Sequence of chain 1.A:
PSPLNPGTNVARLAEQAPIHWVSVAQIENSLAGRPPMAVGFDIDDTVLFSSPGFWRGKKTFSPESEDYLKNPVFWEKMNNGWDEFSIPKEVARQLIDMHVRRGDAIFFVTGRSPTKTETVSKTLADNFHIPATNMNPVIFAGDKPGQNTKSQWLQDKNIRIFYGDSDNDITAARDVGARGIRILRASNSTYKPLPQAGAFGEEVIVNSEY

This small molecule binds to this protein.
Small molecule (SMILES): Nc1ncnc2c1ncn2[C@@H]1O[C@H](CO)[C@@H](O)[C@H]1O

Binding-site contacts:
Ligand atom C2 contacts residue TYR193 of chain 1.A at 3.4 Å (hydrophobic).
Ligand atom C5' contacts residue THR112 of chain 1.A at 3.8 Å.
Ligand atom C4' contacts residue ASP46 of chain 1.A at 3.7 Å.
Ligand atom N9 contacts residue PHE56 of chain 1.A at 3.9 Å.
Ligand atom N6 contacts residue PHE56 of chain 1.A at 4.0 Å.
Ligand atom C1' contacts residue TYR193 of chain 1.A at 3.9 Å (hydrophobic).
Ligand atom N6 contacts residue TYR193 of chain 1.A at 3.8 Å.
Ligand atom C2 contacts residue LEU71 of chain 1.A at 3.7 Å (hydrophobic).
Ligand atom O4' contacts residue PHE56 of chain 1.A at 3.8 Å.
Ligand atom C4 contacts residue PHE56 of chain 1.A at 4.2 Å (hydrophobic).
Ligand atom N6 contacts residue THR192 of chain 1.A at 3.5 Å (h-bond).
Ligand atom C8 contacts residue TYR193 of chain 1.A at 4.2 Å (hydrophobic).
Ligand atom N1 contacts residue TYR193 of chain 1.A at 3.5 Å.
Ligand atom N3 contacts residue TYR193 of chain 1.A at 3.5 Å.
Ligand atom O5' contacts residue ARG114 of chain 1.A at 3.5 Å (salt-bridge).
Ligand atom C3' contacts residue GLY113 of chain 1.A at 3.9 Å.
Ligand atom N1 contacts residue TYR70 of chain 1.A at 3.8 Å.
Ligand atom C4' contacts residue ARG114 of chain 1.A at 3.7 Å.
Ligand atom N7 contacts residue TYR193 of chain 1.A at 4.2 Å.
Ligand atom N7 contacts residue PHE56 of chain 1.A at 3.3 Å.
Ligand atom O4' contacts residue ASP46 of chain 1.A at 3.1 Å (salt-bridge).
Ligand atom C8 contacts residue PHE56 of chain 1.A at 3.4 Å (hydrophobic).
Ligand atom C4' contacts residue GLY113 of chain 1.A at 4.0 Å.
Ligand atom C8 contacts residue ASP46 of chain 1.A at 4.1 Å.
Ligand atom O5' contacts residue GLY113 of chain 1.A at 3.2 Å.
Ligand atom C5' contacts residue ARG114 of chain 1.A at 3.1 Å.
Ligand atom C6 contacts residue TYR193 of chain 1.A at 3.7 Å (hydrophobic).
Ligand atom O3' contacts residue GLY113 of chain 1.A at 4.1 Å.
Ligand atom C5' contacts residue GLY113 of chain 1.A at 3.4 Å.
Ligand atom C5' contacts residue ASP46 of chain 1.A at 3.5 Å.
Ligand atom C5 contacts residue PHE56 of chain 1.A at 3.6 Å (hydrophobic).
Ligand atom N9 contacts residue TYR193 of chain 1.A at 3.8 Å.
Ligand atom C6 contacts residue TYR70 of chain 1.A at 3.6 Å (hydrophobic).
Ligand atom C3' contacts residue ARG114 of chain 1.A at 4.2 Å.
Ligand atom N6 contacts residue TYR70 of chain 1.A at 3.2 Å (h-bond).
Ligand atom N1 contacts residue LEU71 of chain 1.A at 4.1 Å.
Ligand atom O3' contacts residue TRP77 of chain 1.A at 3.5 Å.
Ligand atom C4 contacts residue TYR193 of chain 1.A at 3.6 Å (hydrophobic).
Ligand atom C6 contacts residue PHE56 of chain 1.A at 4.2 Å (hydrophobic).
Ligand atom C5 contacts residue TYR193 of chain 1.A at 3.7 Å (hydrophobic).